This small molecule binds to this protein.
Small molecule (SMILES): CC(=O)N[C@@H]1[C@@H](O)[C@H](O)[C@@H](CO)O[C@H]1O

Binding-site contacts:
Ligand atom C3 contacts residue ASN10 of chain 1.H at 3.7 Å.
Ligand atom N2 contacts residue ASN10 of chain 1.H at 3.2 Å (h-bond).
Ligand atom C7 contacts residue ASN10 of chain 1.H at 3.5 Å.
Ligand atom O5 contacts residue ASN10 of chain 1.H at 2.4 Å (h-bond).
Ligand atom C6 contacts residue ASN10 of chain 1.H at 4.5 Å.
Ligand atom O7 contacts residue ASN10 of chain 1.H at 3.1 Å (h-bond).
Ligand atom C4 contacts residue ASN10 of chain 1.H at 4.2 Å.
Ligand atom O3 contacts residue ASN10 of chain 1.H at 4.0 Å.
Ligand atom O6 contacts residue GLN339 of chain 1.H at 3.8 Å.
Ligand atom C5 contacts residue ASN10 of chain 1.H at 3.6 Å.
Ligand atom C1 contacts residue ASN10 of chain 1.H at 1.4 Å.
Ligand atom C2 contacts residue ASN10 of chain 1.H at 2.5 Å.

Sequence of chain 1.H:
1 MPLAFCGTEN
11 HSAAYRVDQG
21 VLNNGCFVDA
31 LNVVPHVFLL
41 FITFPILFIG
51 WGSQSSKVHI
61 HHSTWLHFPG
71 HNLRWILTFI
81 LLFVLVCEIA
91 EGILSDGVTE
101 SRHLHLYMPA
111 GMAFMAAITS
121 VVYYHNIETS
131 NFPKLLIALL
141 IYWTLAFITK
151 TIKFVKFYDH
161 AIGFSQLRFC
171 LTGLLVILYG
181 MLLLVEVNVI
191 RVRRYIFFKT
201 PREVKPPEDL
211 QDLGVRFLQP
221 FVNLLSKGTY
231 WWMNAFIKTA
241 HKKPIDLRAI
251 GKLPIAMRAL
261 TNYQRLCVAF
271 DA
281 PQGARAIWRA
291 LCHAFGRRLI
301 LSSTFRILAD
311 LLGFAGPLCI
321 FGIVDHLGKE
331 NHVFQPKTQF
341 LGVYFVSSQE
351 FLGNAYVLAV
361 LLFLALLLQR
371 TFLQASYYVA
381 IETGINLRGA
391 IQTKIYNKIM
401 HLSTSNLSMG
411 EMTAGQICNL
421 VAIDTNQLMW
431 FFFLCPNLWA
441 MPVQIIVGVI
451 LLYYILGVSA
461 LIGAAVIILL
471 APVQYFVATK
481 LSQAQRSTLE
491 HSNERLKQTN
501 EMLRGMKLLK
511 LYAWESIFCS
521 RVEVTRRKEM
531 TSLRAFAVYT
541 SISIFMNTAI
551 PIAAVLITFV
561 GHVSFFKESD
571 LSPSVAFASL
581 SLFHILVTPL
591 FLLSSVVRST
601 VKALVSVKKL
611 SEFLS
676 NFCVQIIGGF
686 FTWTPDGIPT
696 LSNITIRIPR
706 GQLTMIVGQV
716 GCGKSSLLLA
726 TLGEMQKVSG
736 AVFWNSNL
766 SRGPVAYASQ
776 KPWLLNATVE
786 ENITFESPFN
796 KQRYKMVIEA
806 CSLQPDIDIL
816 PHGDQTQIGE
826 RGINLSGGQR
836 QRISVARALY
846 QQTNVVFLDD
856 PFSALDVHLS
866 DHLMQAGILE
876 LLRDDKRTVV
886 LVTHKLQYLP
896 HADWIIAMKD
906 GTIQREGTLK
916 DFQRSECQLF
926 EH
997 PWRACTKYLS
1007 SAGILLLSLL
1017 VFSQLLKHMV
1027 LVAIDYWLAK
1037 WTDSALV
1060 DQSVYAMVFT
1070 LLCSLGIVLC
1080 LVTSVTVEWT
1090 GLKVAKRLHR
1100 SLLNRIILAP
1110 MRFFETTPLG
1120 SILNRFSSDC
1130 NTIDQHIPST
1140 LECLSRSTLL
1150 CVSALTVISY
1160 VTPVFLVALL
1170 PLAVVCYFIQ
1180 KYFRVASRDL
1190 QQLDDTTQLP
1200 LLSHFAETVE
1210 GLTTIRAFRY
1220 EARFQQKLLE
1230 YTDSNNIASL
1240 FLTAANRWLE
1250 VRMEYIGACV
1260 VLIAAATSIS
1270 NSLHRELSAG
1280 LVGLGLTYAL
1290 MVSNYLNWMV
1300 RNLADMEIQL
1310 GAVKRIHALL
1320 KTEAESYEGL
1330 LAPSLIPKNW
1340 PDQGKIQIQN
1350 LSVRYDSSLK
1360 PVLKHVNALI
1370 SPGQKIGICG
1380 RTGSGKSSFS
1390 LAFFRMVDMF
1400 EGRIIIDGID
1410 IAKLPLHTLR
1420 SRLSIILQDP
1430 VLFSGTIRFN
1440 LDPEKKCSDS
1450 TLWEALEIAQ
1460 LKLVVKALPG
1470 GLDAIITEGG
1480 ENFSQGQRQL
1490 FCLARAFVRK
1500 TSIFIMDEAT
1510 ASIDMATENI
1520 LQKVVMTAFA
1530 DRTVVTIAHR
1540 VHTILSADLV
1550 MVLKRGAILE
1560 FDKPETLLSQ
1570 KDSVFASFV